A protein and the small-molecule ligand that binds it are described below.
Small molecule (SMILES): C=CC[C@@H]1/C=C(\C)C[C@H](C)C[C@H](OC)[C@H]2O[C@@](O)(C(=O)C(=O)N3CCCC[C@H]3C(=O)O[C@H](/C(C)=C/[C@@H]3CC[C@@H](O)[C@H](OC)C3)[C@H](C)[C@@H](O)CC1=O)[C@H](C)C[C@@H]2OC

Sequence of chain 1.B:
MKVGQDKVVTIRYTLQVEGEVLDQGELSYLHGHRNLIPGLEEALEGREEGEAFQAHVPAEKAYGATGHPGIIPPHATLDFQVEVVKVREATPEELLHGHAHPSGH

Binding-site contacts:
Ligand atom C42 contacts residue TYR63 of chain 1.B at 3.3 Å (hydrophobic).
Ligand atom C4 contacts residue LEU40 of chain 1.B at 3.8 Å (hydrophobic).
Ligand atom C45 contacts residue ALA62 of chain 1.B at 3.5 Å (hydrophobic).
Ligand atom C30 contacts residue ILE37 of chain 1.B at 3.9 Å (hydrophobic).
Ligand atom C24 contacts residue ASN35 of chain 1.B at 3.7 Å.
Ligand atom C15 contacts residue ASP23 of chain 1.B at 3.7 Å.
Ligand atom O4 contacts residue LEU15 of chain 1.B at 3.4 Å.
Ligand atom O5 contacts residue ASP23 of chain 1.B at 3.2 Å (salt-bridge).
Ligand atom O6 contacts residue ASP23 of chain 1.B at 2.9 Å (salt-bridge).
Ligand atom C9 contacts residue ASP23 of chain 1.B at 4.0 Å.
Ligand atom O2 contacts residue LEU36 of chain 1.B at 3.2 Å.
Ligand atom O3 contacts residue TYR63 of chain 1.B at 2.7 Å (h-bond).
Ligand atom C26 contacts residue ASN35 of chain 1.B at 3.8 Å.
Ligand atom C11 contacts residue TYR63 of chain 1.B at 3.5 Å (hydrophobic).
Ligand atom C44 contacts residue ASP23 of chain 1.B at 3.8 Å.
Ligand atom C9 contacts residue LEU15 of chain 1.B at 3.9 Å (hydrophobic).
Ligand atom C10 contacts residue ASP23 of chain 1.B at 3.6 Å.
Ligand atom C45 contacts residue TYR63 of chain 1.B at 3.6 Å (hydrophobic).
Ligand atom C27 contacts residue TYR63 of chain 1.B at 3.9 Å (hydrophobic).
Ligand atom C28 contacts residue ASN35 of chain 1.B at 3.9 Å.
Ligand atom C12 contacts residue ILE71 of chain 1.B at 4.0 Å (hydrophobic).
Ligand atom C8 contacts residue TYR63 of chain 1.B at 3.6 Å (hydrophobic).
Ligand atom C41 contacts residue LEU27 of chain 1.B at 3.4 Å (hydrophobic).
Ligand atom C36 contacts residue LEU27 of chain 1.B at 3.6 Å (hydrophobic).
Ligand atom C5 contacts residue TYR13 of chain 1.B at 3.8 Å (hydrophobic).
Ligand atom C15 contacts residue TYR13 of chain 1.B at 3.8 Å (hydrophobic).
Ligand atom O2 contacts residue ILE37 of chain 1.B at 2.9 Å (h-bond).
Ligand atom O5 contacts residue TYR13 of chain 1.B at 3.8 Å.
Ligand atom C35 contacts residue TYR63 of chain 1.B at 3.5 Å (hydrophobic).
Ligand atom O4 contacts residue ASP23 of chain 1.B at 3.6 Å (salt-bridge).
Ligand atom C41 contacts residue LEU36 of chain 1.B at 3.9 Å (hydrophobic).
Ligand atom C35 contacts residue ILE71 of chain 1.B at 4.0 Å (hydrophobic).
Ligand atom O4 contacts residue PHE80 of chain 1.B at 3.9 Å.
Ligand atom O10 contacts residue ASN35 of chain 1.B at 2.6 Å (h-bond).
Ligand atom C3 contacts residue LEU40 of chain 1.B at 3.5 Å (hydrophobic).
Ligand atom O4 contacts residue TYR13 of chain 1.B at 3.5 Å.
Ligand atom C36 contacts residue TYR13 of chain 1.B at 3.5 Å (hydrophobic).
Ligand atom C14 contacts residue ASP23 of chain 1.B at 3.4 Å.
Ligand atom O3 contacts residue PHE80 of chain 1.B at 3.9 Å.
Ligand atom C17 contacts residue LEU27 of chain 1.B at 3.7 Å (hydrophobic).